This small molecule binds to this protein.
Small molecule (SMILES): C[C@H](N)c1ccccc1

Sequence of chain 1.B:
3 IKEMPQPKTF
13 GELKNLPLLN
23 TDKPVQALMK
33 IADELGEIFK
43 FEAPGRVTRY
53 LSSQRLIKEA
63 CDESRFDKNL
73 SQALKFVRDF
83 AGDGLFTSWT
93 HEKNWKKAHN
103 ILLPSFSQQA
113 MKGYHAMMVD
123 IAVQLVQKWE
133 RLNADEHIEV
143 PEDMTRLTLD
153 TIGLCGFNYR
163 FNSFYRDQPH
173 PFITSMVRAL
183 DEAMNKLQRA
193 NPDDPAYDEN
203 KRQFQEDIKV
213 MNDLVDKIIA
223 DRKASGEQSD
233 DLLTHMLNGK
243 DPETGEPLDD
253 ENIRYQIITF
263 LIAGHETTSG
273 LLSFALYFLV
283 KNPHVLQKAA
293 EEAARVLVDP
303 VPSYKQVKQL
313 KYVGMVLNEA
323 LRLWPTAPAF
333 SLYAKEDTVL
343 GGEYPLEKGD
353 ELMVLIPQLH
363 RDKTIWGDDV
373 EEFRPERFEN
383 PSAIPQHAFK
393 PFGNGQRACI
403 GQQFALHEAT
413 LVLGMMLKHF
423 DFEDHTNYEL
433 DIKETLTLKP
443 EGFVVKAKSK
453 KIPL

Binding-site contacts:
Ligand atom C2 contacts residue PHE88 of chain 1.B at 4.0 Å (hydrophobic).
Ligand atom C3 contacts residue ZP61 of chain 1.H at 4.4 Å.
Ligand atom C4 contacts residue PHE88 of chain 1.B at 3.9 Å (hydrophobic).
Ligand atom C contacts residue HEM1 of chain 1.G at 3.5 Å.
Ligand atom C3 contacts residue ILE264 of chain 1.B at 3.5 Å (hydrophobic).
Ligand atom C3 contacts residue PHE88 of chain 1.B at 4.0 Å (hydrophobic).
Ligand atom N contacts residue ALA265 of chain 1.B at 4.5 Å.
Ligand atom C3 contacts residue ALA265 of chain 1.B at 4.2 Å (hydrophobic).
Ligand atom N contacts residue CYS401 of chain 1.B at 4.4 Å.
Ligand atom C1 contacts residue HEM1 of chain 1.G at 4.4 Å.
Ligand atom C1 contacts residue PHE88 of chain 1.B at 3.8 Å (hydrophobic).
Ligand atom N contacts residue THR269 of chain 1.B at 4.1 Å.
Ligand atom C6 contacts residue ALA265 of chain 1.B at 4.1 Å (hydrophobic).
Ligand atom C contacts residue PHE88 of chain 1.B at 3.6 Å (hydrophobic).
Ligand atom C7 contacts residue THR269 of chain 1.B at 3.7 Å.
Ligand atom C4 contacts residue ALA265 of chain 1.B at 3.7 Å (hydrophobic).
Ligand atom C5 contacts residue PHE88 of chain 1.B at 3.5 Å (hydrophobic).
Ligand atom C6 contacts residue HEM1 of chain 1.G at 4.1 Å.
Ligand atom C7 contacts residue ZP61 of chain 1.H at 3.6 Å.
Ligand atom C7 contacts residue HEM1 of chain 1.G at 3.8 Å.
Ligand atom C2 contacts residue THR269 of chain 1.B at 4.2 Å.
Ligand atom C2 contacts residue ZP61 of chain 1.H at 4.0 Å.
Ligand atom C4 contacts residue THR261 of chain 1.B at 3.8 Å.
Ligand atom C4 contacts residue ILE264 of chain 1.B at 3.4 Å (hydrophobic).
Ligand atom C6 contacts residue PHE88 of chain 1.B at 3.5 Å (hydrophobic).
Ligand atom C1 contacts residue THR269 of chain 1.B at 4.5 Å.
Ligand atom N contacts residue HEM1 of chain 1.G at 2.2 Å.
Ligand atom C5 contacts residue THR261 of chain 1.B at 3.6 Å.
Ligand atom C7 contacts residue PHE88 of chain 1.B at 4.1 Å (hydrophobic).
Ligand atom C5 contacts residue ALA265 of chain 1.B at 4.0 Å (hydrophobic).
Ligand atom C7 contacts residue ALA329 of chain 1.B at 3.4 Å (hydrophobic).
Ligand atom C contacts residue THR269 of chain 1.B at 4.3 Å.